A protein and the small-molecule ligand that binds it are described below.
Small molecule (SMILES): OC[C@H]1O[C@@H](O)[C@@H](O)[C@@H](O)[C@@H]1O

Sequence of chain 28.B:
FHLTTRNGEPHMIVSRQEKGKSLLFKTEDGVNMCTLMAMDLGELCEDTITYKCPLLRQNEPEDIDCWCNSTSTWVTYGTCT

Binding-site contacts:
Ligand atom C5 contacts residue NAG1 of chain 28.N at 3.8 Å.
Ligand atom O5 contacts residue NAG1 of chain 28.N at 2.5 Å (h-bond).
Ligand atom C2 contacts residue BMA1 of chain 28.P at 3.2 Å.
Ligand atom O2 contacts residue BMA1 of chain 28.P at 3.0 Å (h-bond).
Ligand atom O6 contacts residue NAG1 of chain 28.N at 4.5 Å.
Ligand atom C2 contacts residue NAG1 of chain 28.N at 2.9 Å.
Ligand atom O2 contacts residue NAG1 of chain 28.N at 3.4 Å (h-bond).
Ligand atom C3 contacts residue BMA1 of chain 28.P at 2.5 Å.
Ligand atom C3 contacts residue NAG1 of chain 28.N at 4.1 Å.
Ligand atom O4 contacts residue BMA1 of chain 28.P at 4.0 Å.
Ligand atom C4 contacts residue BMA1 of chain 28.P at 3.6 Å.
Ligand atom C2 contacts residue HIS2 of chain 28.B at 4.5 Å.
Ligand atom C1 contacts residue NAG1 of chain 28.N at 1.7 Å.
Ligand atom O2 contacts residue HIS2 of chain 28.B at 3.4 Å (h-bond).
Ligand atom O3 contacts residue BMA1 of chain 28.P at 1.1 Å.